Binding-site contacts:
Ligand atom C6 contacts residue PRO416 of chain 1.C at 3.7 Å (hydrophobic).
Ligand atom N9 contacts residue PRO416 of chain 1.C at 4.4 Å.
Ligand atom C6 contacts residue PRO205 of chain 1.C at 3.7 Å (hydrophobic).
Ligand atom N6 contacts residue SER417 of chain 1.C at 4.3 Å.
Ligand atom N7 contacts residue HIS415 of chain 1.C at 3.6 Å.
Ligand atom C5 contacts residue HIS415 of chain 1.C at 4.4 Å.
Ligand atom OP2 contacts residue DC1 of chain 1.MB at 2.5 Å (h-bond).
Ligand atom C1' contacts residue PRO416 of chain 1.C at 4.3 Å (hydrophobic).
Ligand atom C4 contacts residue PRO416 of chain 1.C at 4.1 Å (hydrophobic).
Ligand atom C5 contacts residue PRO416 of chain 1.C at 4.2 Å (hydrophobic).
Ligand atom N6 contacts residue PRO205 of chain 1.C at 3.9 Å.
Ligand atom C5 contacts residue PRO205 of chain 1.C at 3.6 Å (hydrophobic).
Ligand atom P contacts residue DC1 of chain 1.MB at 1.6 Å.
Ligand atom N3 contacts residue PRO416 of chain 1.C at 3.5 Å.
Ligand atom N1 contacts residue PRO416 of chain 1.C at 3.1 Å (h-bond).
Ligand atom OP1 contacts residue DC1 of chain 1.MB at 2.5 Å (h-bond).
Ligand atom C4' contacts residue DC1 of chain 1.MB at 4.5 Å.
Ligand atom C4 contacts residue PRO205 of chain 1.C at 4.2 Å (hydrophobic).
Ligand atom N9 contacts residue HIS415 of chain 1.C at 4.3 Å.
Ligand atom C2 contacts residue PRO416 of chain 1.C at 3.1 Å (hydrophobic).
Ligand atom N1 contacts residue GLY424 of chain 1.C at 4.1 Å.
Ligand atom N7 contacts residue PRO205 of chain 1.C at 3.7 Å.
Ligand atom C2 contacts residue GLY424 of chain 1.C at 4.2 Å.
Ligand atom N1 contacts residue VAL204 of chain 1.C at 4.4 Å.
Ligand atom C8 contacts residue HIS415 of chain 1.C at 3.6 Å.
Ligand atom C2' contacts residue HIS415 of chain 1.C at 4.3 Å.
Ligand atom N6 contacts residue ASN394 of chain 1.C at 4.0 Å.
Ligand atom C8 contacts residue PRO205 of chain 1.C at 4.3 Å (hydrophobic).
Ligand atom N6 contacts residue PRO416 of chain 1.C at 4.3 Å.
Ligand atom O5' contacts residue DC1 of chain 1.MB at 2.5 Å (h-bond).
Ligand atom N1 contacts residue PRO205 of chain 1.C at 4.4 Å.
Ligand atom C5' contacts residue DC1 of chain 1.MB at 3.1 Å.

Sequence of chain 1.C:
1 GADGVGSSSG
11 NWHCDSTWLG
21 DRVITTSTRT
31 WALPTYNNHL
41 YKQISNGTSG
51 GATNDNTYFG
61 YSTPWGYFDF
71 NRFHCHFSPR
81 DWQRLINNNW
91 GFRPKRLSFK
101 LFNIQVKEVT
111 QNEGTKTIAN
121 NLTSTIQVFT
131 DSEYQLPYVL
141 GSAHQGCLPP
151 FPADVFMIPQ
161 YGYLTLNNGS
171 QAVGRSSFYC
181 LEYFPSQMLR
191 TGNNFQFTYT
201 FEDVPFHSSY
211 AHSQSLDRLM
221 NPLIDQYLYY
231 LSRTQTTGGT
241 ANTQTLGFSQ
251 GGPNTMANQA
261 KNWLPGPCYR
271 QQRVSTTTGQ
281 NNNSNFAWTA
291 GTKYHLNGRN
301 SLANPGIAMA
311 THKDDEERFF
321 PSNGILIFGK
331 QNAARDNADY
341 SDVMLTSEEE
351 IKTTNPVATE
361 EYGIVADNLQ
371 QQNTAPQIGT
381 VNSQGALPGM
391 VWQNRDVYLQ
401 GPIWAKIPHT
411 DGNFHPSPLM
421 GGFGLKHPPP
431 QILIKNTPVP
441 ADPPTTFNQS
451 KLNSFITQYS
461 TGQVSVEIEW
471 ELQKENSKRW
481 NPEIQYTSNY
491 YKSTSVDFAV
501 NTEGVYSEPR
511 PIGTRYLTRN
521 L

The small molecule below binds the protein below.
Small molecule (SMILES): Nc1ncnc2c1ncn2[C@H]1C[C@H](O)[C@@H](COP(=O)(O)O)O1